Sequence of chain 2.A:
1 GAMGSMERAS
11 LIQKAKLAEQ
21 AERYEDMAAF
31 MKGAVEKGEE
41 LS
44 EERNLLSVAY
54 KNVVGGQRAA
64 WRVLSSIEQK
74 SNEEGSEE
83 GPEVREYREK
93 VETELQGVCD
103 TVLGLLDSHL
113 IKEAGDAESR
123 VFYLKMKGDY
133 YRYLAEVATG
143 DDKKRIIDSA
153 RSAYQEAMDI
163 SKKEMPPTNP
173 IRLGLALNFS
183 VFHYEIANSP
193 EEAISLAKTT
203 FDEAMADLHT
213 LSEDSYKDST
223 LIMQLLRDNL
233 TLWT

Binding-site contacts:
Ligand atom CG contacts residue GLU187 of chain 2.A at 3.9 Å.
Ligand atom CB contacts residue ASN231 of chain 2.A at 3.1 Å.
Ligand atom ND2 contacts residue GLU187 of chain 2.A at 3.2 Å.
Ligand atom O1P contacts residue TYR135 of chain 2.A at 3.7 Å.
Ligand atom O contacts residue LEU234 of chain 2.A at 3.9 Å.
Ligand atom P contacts residue ARG134 of chain 2.A at 3.8 Å.
Ligand atom N contacts residue ASN231 of chain 2.A at 2.9 Å (h-bond).
Ligand atom O contacts residue ASN231 of chain 2.A at 3.0 Å (h-bond).
Ligand atom OD1 contacts residue TYR186 of chain 2.A at 3.9 Å.
Ligand atom CG contacts residue LEU227 of chain 2.A at 3.9 Å (hydrophobic).
Ligand atom O2P contacts residue ASN180 of chain 2.A at 3.9 Å.
Ligand atom CA contacts residue ASN180 of chain 2.A at 3.5 Å.
Ligand atom CB contacts residue LEU227 of chain 2.A at 3.9 Å (hydrophobic).
Ligand atom NZ contacts residue LEU227 of chain 2.A at 3.9 Å.
Ligand atom O contacts residue LEU179 of chain 2.A at 3.5 Å.
Ligand atom O contacts residue LYS127 of chain 2.A at 2.9 Å (salt-bridge).
Ligand atom P contacts residue TYR135 of chain 2.A at 3.7 Å.
Ligand atom N contacts residue LEU179 of chain 2.A at 3.9 Å.
Ligand atom OXT contacts residue LYS54 of chain 2.A at 3.5 Å.
Ligand atom CD contacts residue LEU227 of chain 2.A at 3.8 Å (hydrophobic).
Ligand atom SD contacts residue FSC1 of chain 2.C at 3.7 Å.
Ligand atom O2P contacts residue ARG134 of chain 2.A at 2.8 Å (salt-bridge).
Ligand atom P contacts residue ARG61 of chain 2.A at 3.6 Å.
Ligand atom C contacts residue ASN180 of chain 2.A at 3.8 Å.
Ligand atom N contacts residue ASN180 of chain 2.A at 3.1 Å (h-bond).
Ligand atom CE contacts residue LEU227 of chain 2.A at 3.7 Å (hydrophobic).
Ligand atom C contacts residue ASN231 of chain 2.A at 3.9 Å.
Ligand atom CB contacts residue ASN180 of chain 2.A at 3.6 Å.
Ligand atom CG contacts residue ASN231 of chain 2.A at 3.2 Å.
Ligand atom CA contacts residue ASN231 of chain 2.A at 3.5 Å.
Ligand atom O3P contacts residue ARG61 of chain 2.A at 3.0 Å (salt-bridge).
Ligand atom O contacts residue VAL183 of chain 2.A at 3.3 Å.
Ligand atom O contacts residue ASN180 of chain 2.A at 3.1 Å (h-bond).
Ligand atom O1P contacts residue ARG61 of chain 2.A at 2.5 Å (salt-bridge).
Ligand atom O3P contacts residue ARG134 of chain 2.A at 2.9 Å (salt-bridge).
Ligand atom CA contacts residue LEU179 of chain 2.A at 3.8 Å (hydrophobic).
Ligand atom O2P contacts residue TYR135 of chain 2.A at 2.5 Å (h-bond).
Ligand atom OD1 contacts residue TRP235 of chain 2.A at 3.0 Å (h-bond).
Ligand atom C contacts residue LEU179 of chain 2.A at 3.8 Å (hydrophobic).
Ligand atom NZ contacts residue ASP230 of chain 2.A at 2.7 Å (salt-bridge).

This protein binds this small molecule.
Small molecule (SMILES): CSCC[C@H](NC(=O)[C@H](COP(=O)(O)O)NC(=O)[C@H](CCCC[NH3+])NC(=O)[C@H](CC(N)=O)NC(=O)[C@@H](N)CCC(N)=O)C(=O)O